Sequence of chain 1.A:
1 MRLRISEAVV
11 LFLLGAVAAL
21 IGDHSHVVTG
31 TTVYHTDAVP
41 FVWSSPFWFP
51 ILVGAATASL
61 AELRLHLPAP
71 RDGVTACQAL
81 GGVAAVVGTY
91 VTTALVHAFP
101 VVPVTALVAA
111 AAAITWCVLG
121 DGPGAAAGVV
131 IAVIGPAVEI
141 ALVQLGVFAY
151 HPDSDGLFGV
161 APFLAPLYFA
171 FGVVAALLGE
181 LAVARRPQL

Binding-site contacts:
Ligand atom C30 contacts residue ALA18 of chain 1.A at 3.5 Å (hydrophobic).
Ligand atom C22 contacts residue GLU139 of chain 1.A at 3.2 Å.
Ligand atom C31 contacts residue PHE171 of chain 1.A at 3.6 Å (hydrophobic).
Ligand atom C23 contacts residue TYR90 of chain 1.A at 3.6 Å (hydrophobic).
Ligand atom O21 contacts residue LEU164 of chain 1.A at 3.5 Å.
Ligand atom C26 contacts residue TYR168 of chain 1.A at 3.9 Å (hydrophobic).
Ligand atom C31 contacts residue VAL86 of chain 1.A at 3.8 Å (hydrophobic).
Ligand atom O21 contacts residue GLU139 of chain 1.A at 3.6 Å.
Ligand atom C30 contacts residue VAL53 of chain 1.A at 4.1 Å (hydrophobic).
Ligand atom C25 contacts residue TYR168 of chain 1.A at 3.6 Å (hydrophobic).
Ligand atom C33 contacts residue PHE171 of chain 1.A at 4.1 Å (hydrophobic).
Ligand atom C29 contacts residue ALA18 of chain 1.A at 3.9 Å (hydrophobic).
Ligand atom C24 contacts residue TYR90 of chain 1.A at 3.9 Å (hydrophobic).
Ligand atom C29 contacts residue ALA19 of chain 1.A at 4.0 Å (hydrophobic).
Ligand atom C25 contacts residue LEU167 of chain 1.A at 4.0 Å (hydrophobic).
Ligand atom O21 contacts residue TYR90 of chain 1.A at 4.2 Å.
Ligand atom C27 contacts residue TYR90 of chain 1.A at 3.7 Å (hydrophobic).
Ligand atom C27 contacts residue VAL53 of chain 1.A at 4.2 Å (hydrophobic).
Ligand atom C28 contacts residue VAL53 of chain 1.A at 3.7 Å (hydrophobic).
Ligand atom O22 contacts residue GLU139 of chain 1.A at 3.1 Å (salt-bridge).
Ligand atom C31 contacts residue ALA18 of chain 1.A at 4.0 Å (hydrophobic).
Ligand atom C22 contacts residue TYR90 of chain 1.A at 3.4 Å (hydrophobic).
Ligand atom C33 contacts residue VAL83 of chain 1.A at 4.0 Å (hydrophobic).
Ligand atom C23 contacts residue GLU139 of chain 1.A at 3.6 Å.
Ligand atom C21 contacts residue TYR90 of chain 1.A at 3.9 Å (hydrophobic).
Ligand atom C28 contacts residue PHE171 of chain 1.A at 3.4 Å (hydrophobic).
Ligand atom C22 contacts residue PHE49 of chain 1.A at 3.8 Å (hydrophobic).
Ligand atom O22 contacts residue TYR150 of chain 1.A at 3.4 Å (h-bond).
Ligand atom C22 contacts residue TYR168 of chain 1.A at 3.5 Å (hydrophobic).
Ligand atom O21 contacts residue TYR150 of chain 1.A at 3.0 Å (h-bond).
Ligand atom C24 contacts residue TYR168 of chain 1.A at 3.6 Å (hydrophobic).
Ligand atom C33 contacts residue VAL174 of chain 1.A at 3.8 Å (hydrophobic).
Ligand atom C30 contacts residue PHE171 of chain 1.A at 4.0 Å (hydrophobic).
Ligand atom O21 contacts residue HIS26 of chain 1.A at 3.3 Å.
Ligand atom C26 contacts residue PHE171 of chain 1.A at 3.7 Å (hydrophobic).
Ligand atom C21 contacts residue TYR150 of chain 1.A at 3.6 Å (hydrophobic).
Ligand atom C30 contacts residue GLY15 of chain 1.A at 3.8 Å.
Ligand atom C29 contacts residue VAL53 of chain 1.A at 3.8 Å (hydrophobic).
Ligand atom C23 contacts residue TYR168 of chain 1.A at 3.5 Å (hydrophobic).
Ligand atom C21 contacts residue GLU139 of chain 1.A at 3.0 Å.

This protein binds this small molecule.
Small molecule (SMILES): CCCCCCCCCCCCC(=O)O